Sequence of chain 1.A:
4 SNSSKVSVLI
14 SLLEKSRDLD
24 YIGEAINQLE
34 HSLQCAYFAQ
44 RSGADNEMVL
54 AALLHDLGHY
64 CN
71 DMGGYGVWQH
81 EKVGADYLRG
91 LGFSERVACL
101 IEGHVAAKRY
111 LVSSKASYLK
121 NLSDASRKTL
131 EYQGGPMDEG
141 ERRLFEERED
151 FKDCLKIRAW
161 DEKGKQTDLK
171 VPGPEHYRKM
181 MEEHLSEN

A small-molecule ligand and the protein it binds are described below.
Small molecule (SMILES): NC[C@H](O)P(=O)(O)O

Binding-site contacts:
Ligand atom PAH contacts residue ARG158 of chain 1.A at 3.9 Å.
Ligand atom OAE contacts residue HIS80 of chain 1.A at 3.3 Å.
Ligand atom OAD contacts residue ARG158 of chain 1.A at 2.9 Å (salt-bridge).
Ligand atom OAB contacts residue LYS108 of chain 1.A at 2.4 Å (salt-bridge).
Ligand atom OAE contacts residue THR129 of chain 1.A at 3.0 Å (h-bond).
Ligand atom OAD contacts residue VAL105 of chain 1.A at 3.9 Å.
Ligand atom NAA contacts residue SER126 of chain 1.A at 4.0 Å.
Ligand atom NAA contacts residue TYR75 of chain 1.A at 4.2 Å.
Ligand atom OAB contacts residue SER126 of chain 1.A at 2.5 Å (h-bond).
Ligand atom OAD contacts residue GLN133 of chain 1.A at 3.5 Å (h-bond).
Ligand atom CAF contacts residue ALA125 of chain 1.A at 4.2 Å (hydrophobic).
Ligand atom OAD contacts residue LYS108 of chain 1.A at 4.2 Å.
Ligand atom CAG contacts residue ASP59 of chain 1.A at 4.2 Å.
Ligand atom OAB contacts residue THR129 of chain 1.A at 3.3 Å (h-bond).
Ligand atom OAB contacts residue GLN133 of chain 1.A at 3.8 Å.
Ligand atom OAC contacts residue FE1 of chain 1.E at 2.3 Å.
Ligand atom OAC contacts residue HIS80 of chain 1.A at 3.2 Å (h-bond).
Ligand atom PAH contacts residue GLN133 of chain 1.A at 3.3 Å.
Ligand atom OAC contacts residue FE1 of chain 1.F at 4.1 Å.
Ligand atom CAF contacts residue SER126 of chain 1.A at 3.8 Å.
Ligand atom PAH contacts residue LYS108 of chain 1.A at 3.5 Å.
Ligand atom NAA contacts residue ALA125 of chain 1.A at 3.8 Å.
Ligand atom CAG contacts residue FE1 of chain 1.E at 3.0 Å.
Ligand atom OAE contacts residue LYS108 of chain 1.A at 3.7 Å.
Ligand atom OAD contacts residue FE1 of chain 1.E at 2.2 Å.
Ligand atom CAF contacts residue GLU27 of chain 1.A at 4.2 Å.
Ligand atom OAC contacts residue ASP59 of chain 1.A at 3.3 Å (salt-bridge).
Ligand atom OAE contacts residue GLN133 of chain 1.A at 2.2 Å (h-bond).
Ligand atom NAA contacts residue ILE25 of chain 1.A at 3.8 Å.
Ligand atom NAA contacts residue GLU27 of chain 1.A at 3.0 Å (salt-bridge).
Ligand atom PAH contacts residue THR129 of chain 1.A at 3.6 Å.
Ligand atom OAD contacts residue HIS80 of chain 1.A at 3.2 Å.
Ligand atom PAH contacts residue HIS80 of chain 1.A at 3.7 Å.
Ligand atom PAH contacts residue FE1 of chain 1.E at 3.1 Å.
Ligand atom PAH contacts residue SER126 of chain 1.A at 3.9 Å.
Ligand atom OAD contacts residue HIS104 of chain 1.A at 2.9 Å (h-bond).
Ligand atom OAB contacts residue ARG158 of chain 1.A at 3.0 Å (salt-bridge).
Ligand atom OAE contacts residue FE1 of chain 1.E at 4.0 Å.
Ligand atom CAF contacts residue THR129 of chain 1.A at 3.7 Å.
Ligand atom OAC contacts residue HIS62 of chain 1.A at 3.1 Å (h-bond).